Sequence of chain 1.D:
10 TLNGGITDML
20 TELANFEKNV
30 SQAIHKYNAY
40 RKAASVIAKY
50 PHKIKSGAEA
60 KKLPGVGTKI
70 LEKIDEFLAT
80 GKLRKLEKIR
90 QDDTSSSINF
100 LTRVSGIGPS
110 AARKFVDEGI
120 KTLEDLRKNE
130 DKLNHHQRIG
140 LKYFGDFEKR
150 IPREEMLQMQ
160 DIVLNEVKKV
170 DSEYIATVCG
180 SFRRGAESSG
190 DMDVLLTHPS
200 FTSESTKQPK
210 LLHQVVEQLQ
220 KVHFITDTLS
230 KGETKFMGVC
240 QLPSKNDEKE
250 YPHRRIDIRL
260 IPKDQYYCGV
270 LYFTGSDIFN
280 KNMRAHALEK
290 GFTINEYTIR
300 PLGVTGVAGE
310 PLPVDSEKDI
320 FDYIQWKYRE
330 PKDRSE

This protein binds this small molecule.
Small molecule (SMILES): Nc1ccn([C@H]2C[C@H](O)[C@@H](COP(=O)(O)OP(=O)(O)[C@@H](Cl)P(=O)(O)O)O2)c(=O)n1

Binding-site contacts:
Ligand atom CL1 contacts residue FF71 of chain 1.H at 1.8 Å.
Ligand atom O1G contacts residue FF71 of chain 1.H at 0.0 Å (h-bond).
Ligand atom O1A contacts residue NA1 of chain 1.K at 2.6 Å (h-bond).
Ligand atom C1' contacts residue FF71 of chain 1.H at 0.0 Å.
Ligand atom O1A contacts residue FF71 of chain 1.H at 0.0 Å (h-bond).
Ligand atom O3G contacts residue FF71 of chain 1.H at 0.0 Å (h-bond).
Ligand atom C3' contacts residue FF71 of chain 1.H at 0.0 Å.
Ligand atom C2 contacts residue FF71 of chain 1.H at 0.0 Å.
Ligand atom PB contacts residue FF71 of chain 1.H at 0.0 Å.
Ligand atom O3G contacts residue GLY189 of chain 1.D at 2.8 Å (h-bond).
Ligand atom O3G contacts residue SER180 of chain 1.D at 2.5 Å (h-bond).
Ligand atom O2 contacts residue FF71 of chain 1.H at 0.0 Å (h-bond).
Ligand atom C5 contacts residue FF71 of chain 1.H at 0.0 Å.
Ligand atom O1B contacts residue SER180 of chain 1.D at 3.0 Å (h-bond).
Ligand atom C3B contacts residue FF71 of chain 1.H at 0.0 Å.
Ligand atom C4 contacts residue FF71 of chain 1.H at 0.0 Å.
Ligand atom O3A contacts residue FF71 of chain 1.H at 0.0 Å (h-bond).
Ligand atom PG contacts residue FF71 of chain 1.H at 0.0 Å.
Ligand atom O3' contacts residue FF71 of chain 1.H at 0.0 Å (h-bond).
Ligand atom O1A contacts residue MG1 of chain 1.L at 2.1 Å.
Ligand atom O2A contacts residue FF71 of chain 1.H at 0.0 Å (h-bond).
Ligand atom O1G contacts residue MG1 of chain 1.L at 2.2 Å.
Ligand atom N4 contacts residue FF71 of chain 1.H at 0.0 Å (h-bond).
Ligand atom O5' contacts residue FF71 of chain 1.H at 0.0 Å (h-bond).
Ligand atom O4' contacts residue FF71 of chain 1.H at 0.0 Å (h-bond).
Ligand atom O1B contacts residue FF71 of chain 1.H at 0.0 Å (h-bond).
Ligand atom O1B contacts residue MG1 of chain 1.L at 2.1 Å.
Ligand atom O2 contacts residue ASN279 of chain 1.D at 3.0 Å (h-bond).
Ligand atom O1A contacts residue ASP192 of chain 1.D at 3.0 Å (salt-bridge).
Ligand atom O2G contacts residue FF71 of chain 1.H at 0.0 Å (h-bond).
Ligand atom C6 contacts residue FF71 of chain 1.H at 0.0 Å.
Ligand atom C2' contacts residue FF71 of chain 1.H at 0.0 Å.
Ligand atom C5' contacts residue FF71 of chain 1.H at 0.0 Å.
Ligand atom O1G contacts residue ASP190 of chain 1.D at 2.9 Å (salt-bridge).
Ligand atom C4' contacts residue FF71 of chain 1.H at 0.0 Å.
Ligand atom O2B contacts residue ARG183 of chain 1.D at 2.7 Å (salt-bridge).
Ligand atom N3 contacts residue FF71 of chain 1.H at 0.0 Å (h-bond).
Ligand atom O2B contacts residue FF71 of chain 1.H at 0.0 Å (h-bond).
Ligand atom PA contacts residue FF71 of chain 1.H at 0.0 Å.
Ligand atom N1 contacts residue FF71 of chain 1.H at 0.0 Å (h-bond).